Binding-site contacts:
Ligand atom N10 contacts residue GLN274 of chain 1.A at 3.3 Å (h-bond).
Ligand atom C9 contacts residue GLN274 of chain 1.A at 4.4 Å.
Ligand atom C3 contacts residue GTG1 of chain 1.B at 3.5 Å.
Ligand atom N10 contacts residue GTG1 of chain 1.B at 2.9 Å (h-bond).
Ligand atom N4 contacts residue GTG1 of chain 1.B at 3.6 Å.
Ligand atom N11 contacts residue LYS249 of chain 1.A at 4.0 Å.
Ligand atom N8 contacts residue GTG1 of chain 1.B at 2.9 Å (h-bond).
Ligand atom C9 contacts residue GTG1 of chain 1.B at 3.7 Å.
Ligand atom O7 contacts residue GTG1 of chain 1.B at 3.4 Å.
Ligand atom C1 contacts residue GTG1 of chain 1.B at 3.2 Å.
Ligand atom C9 contacts residue LYS249 of chain 1.A at 4.4 Å.
Ligand atom C12 contacts residue GTG1 of chain 1.B at 3.6 Å.
Ligand atom C6 contacts residue GTG1 of chain 1.B at 3.7 Å.
Ligand atom C5 contacts residue GTG1 of chain 1.B at 3.9 Å.
Ligand atom N2 contacts residue GTG1 of chain 1.B at 3.4 Å.
Ligand atom N11 contacts residue GTG1 of chain 1.B at 3.7 Å.
Ligand atom N10 contacts residue LYS249 of chain 1.A at 4.0 Å.

Sequence of chain 1.A:
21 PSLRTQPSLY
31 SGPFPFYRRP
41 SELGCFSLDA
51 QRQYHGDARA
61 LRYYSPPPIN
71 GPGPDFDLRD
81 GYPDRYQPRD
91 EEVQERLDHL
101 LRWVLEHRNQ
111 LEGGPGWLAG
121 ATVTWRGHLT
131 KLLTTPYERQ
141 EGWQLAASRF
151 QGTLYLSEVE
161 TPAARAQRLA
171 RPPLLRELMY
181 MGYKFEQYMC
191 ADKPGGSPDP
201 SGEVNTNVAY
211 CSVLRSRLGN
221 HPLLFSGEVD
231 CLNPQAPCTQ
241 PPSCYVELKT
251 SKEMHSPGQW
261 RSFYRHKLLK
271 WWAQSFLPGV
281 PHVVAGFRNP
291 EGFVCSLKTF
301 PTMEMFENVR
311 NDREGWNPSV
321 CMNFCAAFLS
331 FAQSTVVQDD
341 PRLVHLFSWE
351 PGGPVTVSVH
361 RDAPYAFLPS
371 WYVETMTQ

The small molecule below binds the protein below.
Small molecule (SMILES): Cn1cnc2c(O)nc(N)nc21